Binding-site contacts:
Ligand atom OD1 contacts residue ALA47 of chain 3.A at 3.9 Å.
Ligand atom O contacts residue GLN45 of chain 3.A at 3.0 Å (h-bond).
Ligand atom CA contacts residue ALA47 of chain 3.A at 3.7 Å (hydrophobic).
Ligand atom CG1 contacts residue THR40 of chain 3.A at 3.5 Å.
Ligand atom CD1 contacts residue THR40 of chain 3.A at 3.6 Å.
Ligand atom NH1 contacts residue ALA41 of chain 3.A at 3.9 Å.
Ligand atom ND2 contacts residue ASN70 of chain 3.A at 3.5 Å (h-bond).
Ligand atom CA contacts residue SER39 of chain 3.A at 3.2 Å.
Ligand atom CG1 contacts residue SER39 of chain 3.A at 3.7 Å.
Ligand atom N contacts residue GLN45 of chain 3.A at 3.9 Å.
Ligand atom NH1 contacts residue GLU42 of chain 3.A at 2.6 Å (salt-bridge).
Ligand atom CA contacts residue GLN45 of chain 3.A at 3.3 Å.
Ligand atom C contacts residue GLN45 of chain 3.A at 3.4 Å.
Ligand atom CG2 contacts residue ALA41 of chain 3.A at 3.7 Å (hydrophobic).
Ligand atom ND2 contacts residue THR49 of chain 3.A at 3.0 Å (h-bond).
Ligand atom CD1 contacts residue THR49 of chain 3.A at 3.0 Å.
Ligand atom O contacts residue SER39 of chain 3.A at 3.0 Å (h-bond).
Ligand atom O contacts residue PHE38 of chain 3.A at 3.4 Å.
Ligand atom O contacts residue MET16 of chain 3.A at 2.8 Å (h-bond).
Ligand atom N contacts residue SER39 of chain 3.A at 2.8 Å (h-bond).
Ligand atom CB contacts residue THR49 of chain 3.A at 3.5 Å.
Ligand atom CG contacts residue VAL48 of chain 3.A at 3.8 Å (hydrophobic).
Ligand atom O contacts residue THR49 of chain 3.A at 3.1 Å (h-bond).
Ligand atom CD2 contacts residue ILE50 of chain 3.A at 3.7 Å (hydrophobic).
Ligand atom CZ contacts residue ALA41 of chain 3.A at 3.7 Å (hydrophobic).
Ligand atom CD2 contacts residue THR21 of chain 3.A at 3.8 Å.
Ligand atom CG2 contacts residue MET16 of chain 3.A at 3.7 Å (hydrophobic).
Ligand atom C contacts residue SER39 of chain 3.A at 3.5 Å.
Ligand atom O contacts residue GLN45 of chain 3.A at 3.9 Å.
Ligand atom CG contacts residue ALA47 of chain 3.A at 3.8 Å (hydrophobic).
Ligand atom O contacts residue ALA41 of chain 3.A at 3.5 Å (h-bond).
Ligand atom CD2 contacts residue PHE38 of chain 3.A at 3.7 Å (hydrophobic).
Ligand atom CZ contacts residue GLU42 of chain 3.A at 3.7 Å.
Ligand atom N contacts residue GLN45 of chain 3.A at 3.5 Å (h-bond).
Ligand atom CB contacts residue SER39 of chain 3.A at 3.7 Å.
Ligand atom CA contacts residue SER39 of chain 3.A at 3.9 Å.
Ligand atom CG contacts residue THR49 of chain 3.A at 3.7 Å.
Ligand atom O contacts residue THR15 of chain 3.A at 3.4 Å.
Ligand atom O contacts residue VAL48 of chain 3.A at 3.8 Å.
Ligand atom CD2 contacts residue VAL48 of chain 3.A at 3.9 Å (hydrophobic).

Sequence of chain 3.A:
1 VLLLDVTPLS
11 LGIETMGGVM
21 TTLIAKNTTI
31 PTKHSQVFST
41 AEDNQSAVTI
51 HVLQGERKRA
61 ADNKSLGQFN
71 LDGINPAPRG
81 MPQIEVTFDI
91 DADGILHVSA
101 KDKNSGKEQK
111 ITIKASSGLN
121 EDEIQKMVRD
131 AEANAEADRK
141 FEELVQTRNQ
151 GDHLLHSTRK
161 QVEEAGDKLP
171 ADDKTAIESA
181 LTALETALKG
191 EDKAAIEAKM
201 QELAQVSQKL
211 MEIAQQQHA

Sequence of chain 1.A:
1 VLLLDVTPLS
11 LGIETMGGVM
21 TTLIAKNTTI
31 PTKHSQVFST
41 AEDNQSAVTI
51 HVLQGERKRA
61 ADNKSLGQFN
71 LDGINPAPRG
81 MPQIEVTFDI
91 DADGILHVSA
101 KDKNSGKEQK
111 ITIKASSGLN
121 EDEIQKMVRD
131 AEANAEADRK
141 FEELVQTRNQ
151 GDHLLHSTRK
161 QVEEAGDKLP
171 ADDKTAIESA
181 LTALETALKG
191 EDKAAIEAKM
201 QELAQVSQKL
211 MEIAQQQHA

The small molecule below binds the protein below.
Small molecule (SMILES): CC[C@H](C)[C@H](NC(=O)[C@H](CC(C)C)NC(=O)[C@H](CCCN=C(N)N)NC(=O)[C@@H](N)CC(N)=O)C(=O)N[C@H](C=O)CC(C)C